Sequence of chain 1.MB:
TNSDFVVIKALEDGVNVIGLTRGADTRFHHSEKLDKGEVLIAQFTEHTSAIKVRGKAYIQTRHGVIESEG

Binding-site contacts:
Ligand atom N contacts residue GLY25 of chain 1.CB at 2.6 Å (h-bond).
Ligand atom CG contacts residue THR50 of chain 1.MB at 4.2 Å.
Ligand atom CE3 contacts residue HIS32 of chain 1.MB at 4.0 Å.
Ligand atom CD1 contacts residue GLN45 of chain 1.MB at 3.6 Å.
Ligand atom CE2 contacts residue GLN45 of chain 1.MB at 4.0 Å.
Ligand atom NE1 contacts residue GLN45 of chain 1.MB at 2.9 Å (h-bond).
Ligand atom N contacts residue ASP27 of chain 1.CB at 3.2 Å (salt-bridge).
Ligand atom CE2 contacts residue THR50 of chain 1.MB at 4.0 Å.
Ligand atom NE1 contacts residue ALA44 of chain 1.MB at 3.7 Å.
Ligand atom CD1 contacts residue THR47 of chain 1.MB at 3.7 Å.
Ligand atom CZ2 contacts residue ILE53 of chain 1.MB at 3.8 Å (hydrophobic).
Ligand atom CB contacts residue THR28 of chain 1.CB at 3.6 Å.
Ligand atom C contacts residue SER51 of chain 1.CB at 3.8 Å.
Ligand atom CZ3 contacts residue HIS32 of chain 1.MB at 4.1 Å.
Ligand atom N contacts residue THR28 of chain 1.CB at 2.8 Å (h-bond).
Ligand atom N contacts residue THR23 of chain 1.CB at 3.0 Å (h-bond).
Ligand atom CD2 contacts residue THR50 of chain 1.MB at 4.0 Å.
Ligand atom C contacts residue THR50 of chain 1.MB at 3.7 Å.
Ligand atom C contacts residue THR47 of chain 1.MB at 3.2 Å.
Ligand atom CD1 contacts residue SER51 of chain 1.CB at 3.6 Å.
Ligand atom CD1 contacts residue ALA52 of chain 1.CB at 4.1 Å (hydrophobic).
Ligand atom CA contacts residue THR28 of chain 1.CB at 3.3 Å.
Ligand atom CZ3 contacts residue GLY21 of chain 1.MB at 3.6 Å.
Ligand atom CA contacts residue SER51 of chain 1.CB at 4.0 Å.
Ligand atom CH2 contacts residue ILE20 of chain 1.MB at 4.2 Å (hydrophobic).
Ligand atom CB contacts residue SER51 of chain 1.CB at 3.4 Å.
Ligand atom C contacts residue GLY25 of chain 1.CB at 3.4 Å.
Ligand atom CA contacts residue THR50 of chain 1.MB at 4.2 Å.
Ligand atom CA contacts residue THR23 of chain 1.CB at 3.8 Å.
Ligand atom CG contacts residue SER51 of chain 1.CB at 3.9 Å.
Ligand atom CH2 contacts residue GLY21 of chain 1.MB at 3.5 Å.
Ligand atom N contacts residue ARG24 of chain 1.CB at 4.1 Å.
Ligand atom CA contacts residue GLY25 of chain 1.CB at 3.5 Å.
Ligand atom CZ2 contacts residue ALA44 of chain 1.MB at 4.0 Å (hydrophobic).
Ligand atom NE1 contacts residue SER51 of chain 1.CB at 4.1 Å.
Ligand atom CA contacts residue HIS31 of chain 1.MB at 4.0 Å.
Ligand atom CE3 contacts residue HIS31 of chain 1.MB at 4.1 Å.
Ligand atom CB contacts residue THR23 of chain 1.CB at 3.6 Å.
Ligand atom CE2 contacts residue ALA44 of chain 1.MB at 4.0 Å (hydrophobic).
Ligand atom CZ2 contacts residue THR50 of chain 1.MB at 4.0 Å.

The small molecule below binds the protein below.
Small molecule (SMILES): N[C@@H](Cc1c[nH]c2ccccc12)C(=O)O

Sequence of chain 1.CB:
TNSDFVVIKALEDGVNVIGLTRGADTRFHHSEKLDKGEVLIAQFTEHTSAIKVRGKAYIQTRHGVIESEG